Binding-site contacts:
Ligand atom C24 contacts residue ASP47 of chain 2.B at 3.3 Å.
Ligand atom C26 contacts residue ASP47 of chain 2.B at 3.6 Å.
Ligand atom C17 contacts residue ALA46 of chain 2.B at 3.9 Å (hydrophobic).
Ligand atom C22 contacts residue LEU42 of chain 2.B at 3.7 Å (hydrophobic).
Ligand atom C21 contacts residue THR43 of chain 2.B at 3.7 Å.
Ligand atom O4 contacts residue LEU83 of chain 2.B at 3.9 Å.
Ligand atom C26 contacts residue LEU234 of chain 4.A at 3.9 Å (hydrophobic).
Ligand atom C10 contacts residue MET84 of chain 2.B at 3.6 Å (hydrophobic).
Ligand atom C13 contacts residue ILE117 of chain 2.B at 3.6 Å (hydrophobic).
Ligand atom C13 contacts residue MET39 of chain 2.B at 3.6 Å (hydrophobic).
Ligand atom C26 contacts residue LEU50 of chain 2.B at 3.7 Å (hydrophobic).
Ligand atom C18 contacts residue MET80 of chain 2.B at 3.6 Å (hydrophobic).
Ligand atom C3 contacts residue LEU83 of chain 2.B at 3.8 Å (hydrophobic).
Ligand atom C6 contacts residue ALA46 of chain 2.B at 3.6 Å (hydrophobic).
Ligand atom C5 contacts residue LEU45 of chain 2.B at 3.9 Å (hydrophobic).
Ligand atom C25 contacts residue ASP47 of chain 2.B at 3.3 Å.
Ligand atom C21 contacts residue ALA46 of chain 2.B at 3.9 Å (hydrophobic).
Ligand atom C23 contacts residue THR43 of chain 2.B at 3.9 Å.
Ligand atom O4 contacts residue GLU49 of chain 2.B at 2.5 Å (salt-bridge).
Ligand atom C4 contacts residue GLU49 of chain 2.B at 3.1 Å.
Ligand atom C18 contacts residue ALA46 of chain 2.B at 3.6 Å (hydrophobic).
Ligand atom C10 contacts residue LEU124 of chain 2.B at 3.4 Å (hydrophobic).
Ligand atom C23 contacts residue ASP47 of chain 2.B at 3.2 Å.
Ligand atom C15 contacts residue GLY216 of chain 2.B at 3.4 Å.
Ligand atom C19 contacts residue ALA46 of chain 2.B at 3.5 Å (hydrophobic).
Ligand atom O4 contacts residue ARG90 of chain 2.B at 2.9 Å (salt-bridge).
Ligand atom O20 contacts residue LEU220 of chain 2.B at 3.6 Å.
Ligand atom C19 contacts residue TRP79 of chain 2.B at 3.8 Å (hydrophobic).
Ligand atom C15 contacts residue LEU220 of chain 2.B at 3.9 Å (hydrophobic).
Ligand atom C18 contacts residue LEU83 of chain 2.B at 3.9 Å (hydrophobic).
Ligand atom N24 contacts residue ASP47 of chain 2.B at 2.7 Å (salt-bridge).
Ligand atom C3 contacts residue LEU87 of chain 2.B at 3.9 Å (hydrophobic).
Ligand atom C19 contacts residue LEU220 of chain 2.B at 3.9 Å (hydrophobic).
Ligand atom C20 contacts residue ALA46 of chain 2.B at 3.6 Å (hydrophobic).
Ligand atom C5 contacts residue GLU49 of chain 2.B at 3.0 Å.
Ligand atom C20 contacts residue LEU220 of chain 2.B at 3.8 Å (hydrophobic).
Ligand atom C10 contacts residue ILE120 of chain 2.B at 3.7 Å (hydrophobic).
Ligand atom C19 contacts residue MET80 of chain 2.B at 3.8 Å (hydrophobic).
Ligand atom C6 contacts residue LEU42 of chain 2.B at 3.7 Å (hydrophobic).
Ligand atom C25 contacts residue PRO230 of chain 4.A at 3.0 Å (hydrophobic).

Sequence of chain 4.A:
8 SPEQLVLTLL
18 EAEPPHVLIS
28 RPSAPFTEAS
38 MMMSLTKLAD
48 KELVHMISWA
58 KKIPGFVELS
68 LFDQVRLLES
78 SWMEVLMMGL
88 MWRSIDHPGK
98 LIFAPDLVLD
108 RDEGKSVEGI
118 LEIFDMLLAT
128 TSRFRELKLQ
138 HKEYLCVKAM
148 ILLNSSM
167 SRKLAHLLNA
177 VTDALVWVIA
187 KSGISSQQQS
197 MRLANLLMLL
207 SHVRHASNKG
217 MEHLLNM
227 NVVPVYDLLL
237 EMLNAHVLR

This small molecule binds to this protein.
Small molecule (SMILES): CC/C(=C(\c1ccc(O)cc1)c1ccc(OCCN(C)C)cc1)c1ccccc1

Sequence of chain 2.B:
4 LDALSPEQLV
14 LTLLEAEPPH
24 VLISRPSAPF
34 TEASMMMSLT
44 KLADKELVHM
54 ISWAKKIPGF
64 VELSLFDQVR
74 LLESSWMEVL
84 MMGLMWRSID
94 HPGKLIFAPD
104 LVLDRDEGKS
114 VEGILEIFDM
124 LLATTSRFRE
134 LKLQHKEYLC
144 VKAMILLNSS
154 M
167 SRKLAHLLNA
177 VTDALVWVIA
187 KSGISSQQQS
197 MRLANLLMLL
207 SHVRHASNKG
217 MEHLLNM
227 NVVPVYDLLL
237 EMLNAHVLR